Binding-site contacts:
Ligand atom C1 contacts residue GLU57 of chain 1.A at 4.5 Å.
Ligand atom O7 contacts residue GLY489 of chain 1.A at 3.4 Å (h-bond).
Ligand atom C3 contacts residue ASN58 of chain 1.A at 3.7 Å.
Ligand atom C8 contacts residue GLU57 of chain 1.A at 3.4 Å.
Ligand atom C7 contacts residue GLU57 of chain 1.A at 4.0 Å.
Ligand atom C2 contacts residue GLU57 of chain 1.A at 4.4 Å.
Ligand atom N2 contacts residue ASN58 of chain 1.A at 2.8 Å (h-bond).
Ligand atom C1 contacts residue ASN58 of chain 1.A at 1.5 Å.
Ligand atom C2 contacts residue ASN58 of chain 1.A at 2.4 Å.
Ligand atom C7 contacts residue GLY489 of chain 1.A at 3.2 Å.
Ligand atom O7 contacts residue ASN58 of chain 1.A at 4.3 Å.
Ligand atom N2 contacts residue GLU57 of chain 1.A at 3.6 Å.
Ligand atom C7 contacts residue SER490 of chain 1.A at 4.3 Å.
Ligand atom C3 contacts residue GLU57 of chain 1.A at 4.5 Å.
Ligand atom O5 contacts residue ASN58 of chain 1.A at 2.4 Å (h-bond).
Ligand atom N2 contacts residue GLY489 of chain 1.A at 3.7 Å.
Ligand atom C4 contacts residue ASN58 of chain 1.A at 4.2 Å.
Ligand atom C5 contacts residue ASN58 of chain 1.A at 3.7 Å.
Ligand atom C8 contacts residue SER490 of chain 1.A at 3.5 Å.
Ligand atom O7 contacts residue SER490 of chain 1.A at 4.0 Å.
Ligand atom C2 contacts residue GLY489 of chain 1.A at 4.5 Å.
Ligand atom C7 contacts residue ASN58 of chain 1.A at 3.8 Å.
Ligand atom C8 contacts residue GLY489 of chain 1.A at 3.2 Å.

This small molecule binds to this protein.
Small molecule (SMILES): CC(=O)N[C@H]1[C@H](O[C@H]2[C@H](O)[C@@H](NC(C)=O)CO[C@@H]2CO)O[C@H](CO)[C@@H](O)[C@@H]1O

Sequence of chain 1.A:
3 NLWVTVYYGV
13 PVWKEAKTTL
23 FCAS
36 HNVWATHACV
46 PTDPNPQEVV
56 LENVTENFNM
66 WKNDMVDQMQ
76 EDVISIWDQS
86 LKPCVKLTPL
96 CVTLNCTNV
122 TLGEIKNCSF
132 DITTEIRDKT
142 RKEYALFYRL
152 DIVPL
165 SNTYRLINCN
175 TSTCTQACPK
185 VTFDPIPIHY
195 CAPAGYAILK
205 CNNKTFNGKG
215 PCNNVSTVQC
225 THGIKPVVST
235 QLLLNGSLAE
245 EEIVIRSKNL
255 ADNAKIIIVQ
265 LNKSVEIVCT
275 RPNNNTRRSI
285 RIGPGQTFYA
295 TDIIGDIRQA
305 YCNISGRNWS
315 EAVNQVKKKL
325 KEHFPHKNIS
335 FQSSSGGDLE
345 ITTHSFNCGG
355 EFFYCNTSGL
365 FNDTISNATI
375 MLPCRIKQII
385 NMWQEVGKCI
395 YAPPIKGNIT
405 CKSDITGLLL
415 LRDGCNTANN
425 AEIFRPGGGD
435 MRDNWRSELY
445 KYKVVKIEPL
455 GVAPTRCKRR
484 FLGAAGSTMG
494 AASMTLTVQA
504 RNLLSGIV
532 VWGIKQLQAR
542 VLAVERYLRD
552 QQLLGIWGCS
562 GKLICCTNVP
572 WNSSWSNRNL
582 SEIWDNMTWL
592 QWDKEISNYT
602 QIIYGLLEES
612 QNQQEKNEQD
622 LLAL